Binding-site contacts:
Ligand atom C18 contacts residue GLY117 of chain 1.A at 4.0 Å.
Ligand atom C20 contacts residue THR121 of chain 1.A at 4.5 Å.
Ligand atom C07 contacts residue ILE113 of chain 1.A at 4.0 Å (hydrophobic).
Ligand atom C19 contacts residue LEU470 of chain 1.A at 4.0 Å (hydrophobic).
Ligand atom C16 contacts residue LEU452 of chain 1.A at 4.2 Å (hydrophobic).
Ligand atom C19 contacts residue GLY117 of chain 1.A at 4.4 Å.
Ligand atom C08 contacts residue ILE113 of chain 1.A at 4.2 Å (hydrophobic).
Ligand atom C19 contacts residue THR121 of chain 1.A at 4.2 Å.
Ligand atom C17 contacts residue LEU166 of chain 1.A at 4.3 Å (hydrophobic).
Ligand atom C08 contacts residue GLY117 of chain 1.A at 4.1 Å.
Ligand atom C05 contacts residue ILE113 of chain 1.A at 4.4 Å (hydrophobic).
Ligand atom C19 contacts residue LEU452 of chain 1.A at 3.9 Å (hydrophobic).
Ligand atom C08 contacts residue PHE112 of chain 1.A at 3.6 Å (hydrophobic).
Ligand atom C07 contacts residue GLY117 of chain 1.A at 3.4 Å.
Ligand atom C09 contacts residue GLU116 of chain 1.A at 4.3 Å.
Ligand atom C18 contacts residue TRP170 of chain 1.A at 3.7 Å (hydrophobic).
Ligand atom C07 contacts residue GLU116 of chain 1.A at 3.6 Å.
Ligand atom C19 contacts residue TRP170 of chain 1.A at 3.8 Å (hydrophobic).
Ligand atom C21 contacts residue GLY117 of chain 1.A at 4.2 Å.
Ligand atom C05 contacts residue LEU452 of chain 1.A at 4.5 Å (hydrophobic).
Ligand atom C06 contacts residue GLY117 of chain 1.A at 4.2 Å.
Ligand atom C17 contacts residue GLY117 of chain 1.A at 3.7 Å.
Ligand atom C20 contacts residue ALA454 of chain 1.A at 3.7 Å (hydrophobic).
Ligand atom C16 contacts residue GLY117 of chain 1.A at 3.8 Å.
Ligand atom C21 contacts residue TYR453 of chain 1.A at 4.3 Å (hydrophobic).
Ligand atom C17 contacts residue LEU452 of chain 1.A at 4.4 Å (hydrophobic).
Ligand atom C08 contacts residue GLU116 of chain 1.A at 3.1 Å.
Ligand atom C09 contacts residue PHE112 of chain 1.A at 3.8 Å (hydrophobic).
Ligand atom C20 contacts residue LEU452 of chain 1.A at 3.8 Å (hydrophobic).
Ligand atom N04 contacts residue ILE113 of chain 1.A at 4.3 Å.
Ligand atom C21 contacts residue LEU452 of chain 1.A at 3.5 Å (hydrophobic).
Ligand atom N01 contacts residue PHE112 of chain 1.A at 3.7 Å.
Ligand atom C18 contacts residue LEU166 of chain 1.A at 3.8 Å (hydrophobic).
Ligand atom C18 contacts residue LEU452 of chain 1.A at 4.1 Å (hydrophobic).
Ligand atom C20 contacts residue TYR453 of chain 1.A at 3.9 Å (hydrophobic).
Ligand atom C20 contacts residue GLY117 of chain 1.A at 4.5 Å.

The protein below binds the small molecule below.
Small molecule (SMILES): c1ccc(-c2ccc3nc(-c4ccccc4)cn3c2)cc1

Sequence of chain 1.A:
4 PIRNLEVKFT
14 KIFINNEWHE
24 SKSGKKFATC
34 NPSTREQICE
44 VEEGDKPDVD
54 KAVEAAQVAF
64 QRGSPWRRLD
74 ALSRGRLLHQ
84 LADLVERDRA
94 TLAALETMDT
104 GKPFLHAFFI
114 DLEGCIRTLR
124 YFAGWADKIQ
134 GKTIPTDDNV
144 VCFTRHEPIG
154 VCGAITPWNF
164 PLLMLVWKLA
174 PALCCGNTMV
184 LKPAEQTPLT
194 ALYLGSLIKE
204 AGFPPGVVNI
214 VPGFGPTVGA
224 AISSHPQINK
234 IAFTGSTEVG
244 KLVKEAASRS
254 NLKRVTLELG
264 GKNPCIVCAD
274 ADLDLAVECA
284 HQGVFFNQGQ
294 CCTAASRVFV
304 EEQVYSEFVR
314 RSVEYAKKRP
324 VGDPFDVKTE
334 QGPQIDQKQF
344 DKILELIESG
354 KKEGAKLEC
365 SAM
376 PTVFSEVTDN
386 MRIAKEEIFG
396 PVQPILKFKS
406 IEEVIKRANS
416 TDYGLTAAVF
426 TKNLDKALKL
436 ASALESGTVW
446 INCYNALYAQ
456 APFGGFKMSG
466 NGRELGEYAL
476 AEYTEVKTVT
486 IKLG